The protein below binds the small molecule below.
Small molecule (SMILES): C[C@]1(C(=O)Nc2cncc3c2CCCC3)CNS(=O)(=O)c2ccc(Cl)cc21

Sequence of chain 1.B:
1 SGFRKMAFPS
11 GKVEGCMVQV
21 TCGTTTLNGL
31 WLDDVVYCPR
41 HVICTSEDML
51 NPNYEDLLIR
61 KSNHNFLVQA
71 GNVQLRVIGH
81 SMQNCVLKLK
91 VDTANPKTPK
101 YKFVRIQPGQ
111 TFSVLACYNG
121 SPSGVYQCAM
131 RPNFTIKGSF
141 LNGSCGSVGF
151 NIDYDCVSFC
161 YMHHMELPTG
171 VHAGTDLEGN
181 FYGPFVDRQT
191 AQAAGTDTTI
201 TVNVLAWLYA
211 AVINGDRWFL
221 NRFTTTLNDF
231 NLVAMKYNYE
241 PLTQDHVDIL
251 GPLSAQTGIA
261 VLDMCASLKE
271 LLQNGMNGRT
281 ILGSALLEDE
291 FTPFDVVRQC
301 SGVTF

Binding-site contacts:
Ligand atom S contacts residue HIS41 of chain 1.B at 3.8 Å.
Ligand atom C9 contacts residue MET165 of chain 1.B at 3.8 Å (hydrophobic).
Ligand atom O contacts residue MET165 of chain 1.B at 3.2 Å.
Ligand atom N contacts residue MET165 of chain 1.B at 3.9 Å.
Ligand atom O contacts residue HIS164 of chain 1.B at 3.5 Å (h-bond).
Ligand atom O contacts residue ASP187 of chain 1.B at 3.9 Å.
Ligand atom N contacts residue HIS164 of chain 1.B at 2.7 Å (h-bond).
Ligand atom O1 contacts residue MET49 of chain 1.B at 2.7 Å.
Ligand atom S contacts residue MET165 of chain 1.B at 3.9 Å.
Ligand atom O2 contacts residue GLU166 of chain 1.B at 3.0 Å (salt-bridge).
Ligand atom C11 contacts residue HIS163 of chain 1.B at 3.3 Å.
Ligand atom C11 contacts residue MET165 of chain 1.B at 3.8 Å (hydrophobic).
Ligand atom CL contacts residue GLN189 of chain 1.B at 3.1 Å.
Ligand atom O1 contacts residue HIS41 of chain 1.B at 3.3 Å.
Ligand atom N1 contacts residue CYS145 of chain 1.B at 3.8 Å.
Ligand atom C4 contacts residue ARG188 of chain 1.B at 3.4 Å.
Ligand atom N contacts residue HIS41 of chain 1.B at 3.1 Å (h-bond).
Ligand atom C2 contacts residue HIS41 of chain 1.B at 3.5 Å.
Ligand atom O2 contacts residue MET165 of chain 1.B at 3.2 Å.
Ligand atom N1 contacts residue HIS164 of chain 1.B at 3.9 Å.
Ligand atom C4 contacts residue MET49 of chain 1.B at 3.7 Å (hydrophobic).
Ligand atom C11 contacts residue GLU166 of chain 1.B at 3.7 Å.
Ligand atom C12 contacts residue HIS163 of chain 1.B at 3.9 Å.
Ligand atom C11 contacts residue CYS145 of chain 1.B at 3.7 Å (hydrophobic).
Ligand atom C3 contacts residue MET49 of chain 1.B at 3.7 Å (hydrophobic).
Ligand atom C12 contacts residue GLU166 of chain 1.B at 3.6 Å.
Ligand atom C13 contacts residue GLU166 of chain 1.B at 3.8 Å.
Ligand atom C5 contacts residue ARG188 of chain 1.B at 3.1 Å.
Ligand atom S contacts residue HIS164 of chain 1.B at 3.8 Å.
Ligand atom C14 contacts residue GLU166 of chain 1.B at 3.8 Å.
Ligand atom C5 contacts residue GLN189 of chain 1.B at 3.7 Å.
Ligand atom C2 contacts residue HIS164 of chain 1.B at 3.8 Å.
Ligand atom N2 contacts residue HIS163 of chain 1.B at 2.8 Å (h-bond).
Ligand atom N2 contacts residue SER144 of chain 1.B at 3.8 Å.
Ligand atom C12 contacts residue PHE140 of chain 1.B at 3.8 Å (hydrophobic).
Ligand atom C15 contacts residue GLU166 of chain 1.B at 3.8 Å.
Ligand atom C9 contacts residue HIS164 of chain 1.B at 3.9 Å.
Ligand atom C12 contacts residue LEU141 of chain 1.B at 3.9 Å (hydrophobic).
Ligand atom S contacts residue MET49 of chain 1.B at 3.8 Å.
Ligand atom C3 contacts residue MET165 of chain 1.B at 3.8 Å (hydrophobic).

Sequence of chain 1.A:
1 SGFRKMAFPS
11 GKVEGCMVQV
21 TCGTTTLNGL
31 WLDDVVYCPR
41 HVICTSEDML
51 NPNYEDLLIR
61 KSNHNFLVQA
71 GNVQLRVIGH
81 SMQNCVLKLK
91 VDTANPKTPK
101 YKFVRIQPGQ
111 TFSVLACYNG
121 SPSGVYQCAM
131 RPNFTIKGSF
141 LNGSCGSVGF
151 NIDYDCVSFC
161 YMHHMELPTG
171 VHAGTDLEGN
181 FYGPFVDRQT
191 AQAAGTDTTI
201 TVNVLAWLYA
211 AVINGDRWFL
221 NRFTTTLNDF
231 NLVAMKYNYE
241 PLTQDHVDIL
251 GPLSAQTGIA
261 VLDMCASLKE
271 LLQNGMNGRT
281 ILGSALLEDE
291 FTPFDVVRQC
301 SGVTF